Binding-site contacts:
Ligand atom N11 contacts residue CYS75 of chain 1.C at 3.1 Å (h-bond).
Ligand atom C21 contacts residue CYS75 of chain 1.C at 3.7 Å (hydrophobic).
Ligand atom C23 contacts residue ASP76 of chain 1.C at 4.2 Å.
Ligand atom O04 contacts residue GLU184 of chain 1.C at 4.4 Å.
Ligand atom C21 contacts residue ASP125 of chain 1.C at 4.2 Å.
Ligand atom O04 contacts residue GLY122 of chain 1.C at 4.2 Å.
Ligand atom O05 contacts residue CYS75 of chain 1.C at 4.0 Å.
Ligand atom N09 contacts residue GLU77 of chain 1.C at 4.2 Å.
Ligand atom C25 contacts residue THR121 of chain 1.C at 4.0 Å.
Ligand atom O04 contacts residue CYS75 of chain 1.C at 4.0 Å.
Ligand atom O06 contacts residue GLU77 of chain 1.C at 3.4 Å.
Ligand atom N09 contacts residue ASP125 of chain 1.C at 4.3 Å.
Ligand atom CO01 contacts residue CYS75 of chain 1.C at 2.1 Å.
Ligand atom N12 contacts residue CYS75 of chain 1.C at 2.5 Å (h-bond).
Ligand atom C24 contacts residue ASP125 of chain 1.C at 2.9 Å.
Ligand atom C22 contacts residue CYS75 of chain 1.C at 3.5 Å (hydrophobic).
Ligand atom O06 contacts residue CYS75 of chain 1.C at 3.1 Å (h-bond).
Ligand atom O05 contacts residue GLU184 of chain 1.C at 3.2 Å (salt-bridge).
Ligand atom C23 contacts residue CYS75 of chain 1.C at 3.3 Å (hydrophobic).
Ligand atom N09 contacts residue CYS75 of chain 1.C at 2.6 Å (h-bond).
Ligand atom O05 contacts residue THR73 of chain 1.C at 4.3 Å.
Ligand atom C20 contacts residue CYS75 of chain 1.C at 3.4 Å (hydrophobic).
Ligand atom N10 contacts residue CYS75 of chain 1.C at 3.1 Å (h-bond).
Ligand atom C25 contacts residue ASP125 of chain 1.C at 4.2 Å.
Ligand atom C20 contacts residue ASP125 of chain 1.C at 3.6 Å.
Ligand atom C21 contacts residue GLY122 of chain 1.C at 4.0 Å.
Ligand atom O04 contacts residue THR73 of chain 1.C at 4.4 Å.
Ligand atom C26 contacts residue GLU184 of chain 1.C at 4.2 Å.
Ligand atom C27 contacts residue ASP76 of chain 1.C at 4.2 Å.
Ligand atom O03 contacts residue GLU77 of chain 1.C at 3.0 Å.
Ligand atom N12 contacts residue ASP76 of chain 1.C at 4.3 Å.
Ligand atom C25 contacts residue ARG78 of chain 1.C at 3.7 Å.
Ligand atom N13 contacts residue GLU184 of chain 1.C at 4.4 Å.
Ligand atom O03 contacts residue CYS75 of chain 1.C at 3.1 Å (h-bond).
Ligand atom C27 contacts residue CYS75 of chain 1.C at 4.4 Å (hydrophobic).
Ligand atom N13 contacts residue CYS75 of chain 1.C at 4.1 Å.
Ligand atom N11 contacts residue GLU184 of chain 1.C at 3.9 Å.
Ligand atom O06 contacts residue ASP76 of chain 1.C at 4.4 Å.
Ligand atom C25 contacts residue GLY122 of chain 1.C at 2.8 Å.
Ligand atom C22 contacts residue GLU184 of chain 1.C at 4.3 Å.

This small molecule binds to this protein.
Small molecule (SMILES): C=Cc1cc[n+]([Co]23(N=[N+]=[N-])(N(O)C(C)=C(C)N2O)N(O)C(C)=C(C)N3O)cc1

Sequence of chain 1.C:
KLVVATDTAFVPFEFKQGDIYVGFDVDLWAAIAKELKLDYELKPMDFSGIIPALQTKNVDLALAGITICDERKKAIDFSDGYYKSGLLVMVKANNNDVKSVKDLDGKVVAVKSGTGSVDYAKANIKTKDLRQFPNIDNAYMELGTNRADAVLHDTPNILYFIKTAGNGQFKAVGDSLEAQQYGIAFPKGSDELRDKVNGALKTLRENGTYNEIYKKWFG